The protein below binds the small molecule below.
Small molecule (SMILES): CC(=O)N[C@@H]1[C@@H](O)[C@H](O)[C@@H](CO)O[C@H]1O

Binding-site contacts:
Ligand atom C1 contacts residue THR155 of chain 20.A at 3.9 Å.
Ligand atom O6 contacts residue LYS157 of chain 20.A at 3.8 Å.
Ligand atom C7 contacts residue HIS149 of chain 20.A at 4.2 Å.
Ligand atom C8 contacts residue ASN103 of chain 20.C at 4.5 Å.
Ligand atom C6 contacts residue LYS157 of chain 20.A at 3.8 Å.
Ligand atom O5 contacts residue LYS157 of chain 20.A at 4.5 Å.
Ligand atom O7 contacts residue HIS149 of chain 20.A at 3.3 Å.
Ligand atom C2 contacts residue HIS149 of chain 20.A at 3.6 Å.
Ligand atom C1 contacts residue HIS158 of chain 20.A at 4.0 Å.
Ligand atom C3 contacts residue ASN153 of chain 20.A at 3.8 Å.
Ligand atom C5 contacts residue ASN153 of chain 20.A at 3.7 Å.
Ligand atom C1 contacts residue HIS149 of chain 20.A at 4.0 Å.
Ligand atom O3 contacts residue HIS149 of chain 20.A at 4.4 Å.
Ligand atom C7 contacts residue ASN153 of chain 20.A at 3.7 Å.
Ligand atom O7 contacts residue ASN153 of chain 20.A at 4.0 Å.
Ligand atom O5 contacts residue HIS149 of chain 20.A at 4.1 Å.
Ligand atom O5 contacts residue HIS158 of chain 20.A at 3.1 Å.
Ligand atom N2 contacts residue HIS149 of chain 20.A at 4.3 Å.
Ligand atom C8 contacts residue TRP101 of chain 20.C at 3.6 Å (hydrophobic).
Ligand atom O5 contacts residue THR155 of chain 20.A at 4.3 Å.
Ligand atom C2 contacts residue ASN153 of chain 20.A at 2.5 Å.
Ligand atom C5 contacts residue LYS157 of chain 20.A at 4.1 Å.
Ligand atom C1 contacts residue ASN153 of chain 20.A at 1.4 Å.
Ligand atom O5 contacts residue ASN153 of chain 20.A at 2.4 Å (h-bond).
Ligand atom C4 contacts residue ASN153 of chain 20.A at 4.2 Å.
Ligand atom C5 contacts residue HIS158 of chain 20.A at 4.1 Å.
Ligand atom C6 contacts residue HIS158 of chain 20.A at 3.8 Å.
Ligand atom C8 contacts residue GLY102 of chain 20.C at 3.3 Å.
Ligand atom N2 contacts residue ASN153 of chain 20.A at 2.9 Å (h-bond).

Sequence of chain 20.A:
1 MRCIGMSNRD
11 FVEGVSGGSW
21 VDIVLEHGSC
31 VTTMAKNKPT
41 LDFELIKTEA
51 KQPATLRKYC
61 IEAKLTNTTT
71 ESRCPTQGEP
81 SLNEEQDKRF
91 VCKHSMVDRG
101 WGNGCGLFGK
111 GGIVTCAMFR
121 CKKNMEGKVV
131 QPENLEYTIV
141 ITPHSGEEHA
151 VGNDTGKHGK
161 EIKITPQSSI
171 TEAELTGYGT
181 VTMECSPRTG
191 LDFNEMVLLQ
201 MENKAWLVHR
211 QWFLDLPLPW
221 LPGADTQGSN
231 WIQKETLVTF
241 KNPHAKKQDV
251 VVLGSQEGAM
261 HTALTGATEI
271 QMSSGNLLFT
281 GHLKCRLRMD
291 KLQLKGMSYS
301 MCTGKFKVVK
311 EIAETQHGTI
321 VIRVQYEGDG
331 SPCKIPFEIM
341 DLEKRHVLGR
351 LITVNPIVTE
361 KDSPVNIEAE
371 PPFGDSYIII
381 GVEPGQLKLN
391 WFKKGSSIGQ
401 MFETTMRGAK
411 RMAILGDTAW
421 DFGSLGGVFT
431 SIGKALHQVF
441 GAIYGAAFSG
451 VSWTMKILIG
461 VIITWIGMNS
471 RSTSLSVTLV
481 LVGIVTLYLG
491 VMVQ

Sequence of chain 20.C:
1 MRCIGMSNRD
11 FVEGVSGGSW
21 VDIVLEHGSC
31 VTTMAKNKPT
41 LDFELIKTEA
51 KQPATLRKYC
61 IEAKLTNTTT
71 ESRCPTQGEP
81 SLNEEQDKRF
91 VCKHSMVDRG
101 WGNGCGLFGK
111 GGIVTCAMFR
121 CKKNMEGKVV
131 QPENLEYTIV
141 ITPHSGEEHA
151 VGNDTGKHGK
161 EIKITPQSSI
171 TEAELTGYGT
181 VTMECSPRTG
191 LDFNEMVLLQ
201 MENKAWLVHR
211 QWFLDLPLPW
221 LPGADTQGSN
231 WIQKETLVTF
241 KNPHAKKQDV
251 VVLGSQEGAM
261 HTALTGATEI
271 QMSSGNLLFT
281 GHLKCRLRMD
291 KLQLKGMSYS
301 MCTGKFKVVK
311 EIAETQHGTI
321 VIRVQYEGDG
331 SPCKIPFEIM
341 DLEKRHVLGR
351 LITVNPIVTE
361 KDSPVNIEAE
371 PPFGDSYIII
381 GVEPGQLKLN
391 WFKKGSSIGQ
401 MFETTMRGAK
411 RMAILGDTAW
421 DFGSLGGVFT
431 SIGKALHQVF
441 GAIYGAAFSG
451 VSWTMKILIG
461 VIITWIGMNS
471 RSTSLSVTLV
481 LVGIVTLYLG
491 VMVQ